This protein binds this small molecule.
Small molecule (SMILES): C[N+](C)(C)CCCC(=O)O

Binding-site contacts:
Ligand atom C8 contacts residue TRP142 of chain 1.A at 3.0 Å (hydrophobic).
Ligand atom C10 contacts residue TYR327 of chain 1.A at 3.4 Å (hydrophobic).
Ligand atom N1 contacts residue TYR327 of chain 1.A at 4.4 Å.
Ligand atom C2 contacts residue TRP142 of chain 1.A at 4.4 Å (hydrophobic).
Ligand atom N1 contacts residue TRP142 of chain 1.A at 4.3 Å.
Ligand atom C3 contacts residue TYR327 of chain 1.A at 3.7 Å (hydrophobic).
Ligand atom O4 contacts residue MET331 of chain 1.A at 2.6 Å (h-bond).
Ligand atom C5 contacts residue TRP147 of chain 1.A at 4.2 Å (hydrophobic).
Ligand atom C6 contacts residue TYR150 of chain 1.A at 4.2 Å (hydrophobic).
Ligand atom C9 contacts residue TYR327 of chain 1.A at 4.3 Å (hydrophobic).
Ligand atom O4 contacts residue TRP147 of chain 1.A at 4.0 Å.
Ligand atom C5 contacts residue MET331 of chain 1.A at 3.9 Å (hydrophobic).
Ligand atom C10 contacts residue TRP323 of chain 1.A at 3.2 Å (hydrophobic).
Ligand atom C8 contacts residue TRP323 of chain 1.A at 4.2 Å (hydrophobic).
Ligand atom C6 contacts residue TYR327 of chain 1.A at 4.4 Å (hydrophobic).
Ligand atom N1 contacts residue TRP323 of chain 1.A at 4.4 Å.
Ligand atom C6 contacts residue TRP147 of chain 1.A at 4.3 Å (hydrophobic).

Sequence of chain 1.A:
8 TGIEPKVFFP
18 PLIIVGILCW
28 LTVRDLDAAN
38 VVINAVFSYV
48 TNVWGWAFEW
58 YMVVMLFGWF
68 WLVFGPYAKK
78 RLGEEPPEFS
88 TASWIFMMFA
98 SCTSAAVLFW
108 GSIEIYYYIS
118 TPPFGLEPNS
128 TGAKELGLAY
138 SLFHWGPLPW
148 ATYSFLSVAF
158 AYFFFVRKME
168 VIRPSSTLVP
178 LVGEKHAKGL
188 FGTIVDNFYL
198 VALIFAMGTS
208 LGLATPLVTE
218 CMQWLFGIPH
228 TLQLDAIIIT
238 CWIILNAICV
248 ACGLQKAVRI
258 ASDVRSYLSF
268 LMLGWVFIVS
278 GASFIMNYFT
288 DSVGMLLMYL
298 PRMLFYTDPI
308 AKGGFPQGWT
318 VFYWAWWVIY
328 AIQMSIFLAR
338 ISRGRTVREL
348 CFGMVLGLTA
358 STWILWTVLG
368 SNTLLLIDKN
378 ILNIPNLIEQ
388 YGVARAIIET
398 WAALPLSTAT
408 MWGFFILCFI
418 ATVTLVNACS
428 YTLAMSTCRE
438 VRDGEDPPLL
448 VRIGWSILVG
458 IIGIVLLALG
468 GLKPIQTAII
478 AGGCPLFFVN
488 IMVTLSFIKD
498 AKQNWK